This protein binds this small molecule.
Small molecule (SMILES): CC(=O)N[C@@H]1[C@@H](O)[C@H](O)[C@@H](CO)O[C@H]1O

Sequence of chain 1.J:
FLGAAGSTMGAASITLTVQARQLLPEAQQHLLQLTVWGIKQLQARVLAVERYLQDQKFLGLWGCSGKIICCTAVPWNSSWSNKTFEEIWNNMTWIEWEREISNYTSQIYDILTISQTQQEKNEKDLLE

Binding-site contacts:
Ligand atom C7 contacts residue ASN114 of chain 1.J at 3.8 Å.
Ligand atom C4 contacts residue ASN114 of chain 1.J at 4.2 Å.
Ligand atom N2 contacts residue ASN114 of chain 1.J at 3.0 Å.
Ligand atom C8 contacts residue ASN114 of chain 1.J at 4.0 Å.
Ligand atom C1 contacts residue ASN114 of chain 1.J at 1.4 Å.
Ligand atom C2 contacts residue ASN114 of chain 1.J at 2.6 Å.
Ligand atom O5 contacts residue ASN114 of chain 1.J at 2.2 Å (h-bond).
Ligand atom C5 contacts residue ASN114 of chain 1.J at 3.6 Å.
Ligand atom C8 contacts residue ASN113 of chain 1.J at 3.8 Å.
Ligand atom C3 contacts residue ASN114 of chain 1.J at 3.9 Å.